A small-molecule ligand and the protein it binds are described below.
Small molecule (SMILES): Nc1ncnc2c1ncn2[C@@H]1O[C@H](CO[P](=O)(O)O[P](=O)(O)S)[C@@H](O)[C@H]1O

Binding-site contacts:
Ligand atom O2B contacts residue GLY62 of chain 1.B at 3.0 Å (h-bond).
Ligand atom O1B contacts residue SER64 of chain 1.B at 2.8 Å (h-bond).
Ligand atom O2B contacts residue SER61 of chain 1.B at 3.2 Å (h-bond).
Ligand atom S3B contacts residue GLY60 of chain 1.B at 3.1 Å (h-bond).
Ligand atom PB contacts residue LYS63 of chain 1.B at 3.5 Å.
Ligand atom C4 contacts residue PHE34 of chain 1.B at 3.5 Å (hydrophobic).
Ligand atom O1A contacts residue SER64 of chain 1.B at 3.5 Å (h-bond).
Ligand atom PA contacts residue GLY62 of chain 1.B at 3.9 Å.
Ligand atom N1 contacts residue PHE34 of chain 1.B at 3.3 Å.
Ligand atom C8 contacts residue PHE34 of chain 1.B at 3.9 Å (hydrophobic).
Ligand atom N9 contacts residue PHE34 of chain 1.B at 3.9 Å.
Ligand atom C2 contacts residue PHE34 of chain 1.B at 3.4 Å (hydrophobic).
Ligand atom N3 contacts residue PHE34 of chain 1.B at 3.5 Å.
Ligand atom C5 contacts residue PHE34 of chain 1.B at 3.6 Å (hydrophobic).
Ligand atom C4' contacts residue VAL39 of chain 1.B at 3.7 Å (hydrophobic).
Ligand atom O3A contacts residue LYS63 of chain 1.B at 3.9 Å.
Ligand atom S3B contacts residue LYS63 of chain 1.B at 3.7 Å.
Ligand atom N7 contacts residue PHE34 of chain 1.B at 3.7 Å.
Ligand atom C5' contacts residue VAL39 of chain 1.B at 3.5 Å (hydrophobic).
Ligand atom O1B contacts residue LYS63 of chain 1.B at 3.4 Å (salt-bridge).
Ligand atom O1A contacts residue GLY62 of chain 1.B at 3.2 Å.
Ligand atom O2B contacts residue GLY60 of chain 1.B at 3.4 Å (h-bond).
Ligand atom O1A contacts residue LYS63 of chain 1.B at 3.7 Å.
Ligand atom O4' contacts residue VAL39 of chain 1.B at 3.1 Å.
Ligand atom O3' contacts residue LEU37 of chain 1.B at 3.8 Å.
Ligand atom C5' contacts residue GLY60 of chain 1.B at 3.7 Å.
Ligand atom O5' contacts residue THR65 of chain 1.B at 3.9 Å.
Ligand atom C6 contacts residue PHE34 of chain 1.B at 3.4 Å (hydrophobic).
Ligand atom PA contacts residue THR65 of chain 1.B at 3.8 Å.
Ligand atom O2A contacts residue SER64 of chain 1.B at 3.7 Å.
Ligand atom PB contacts residue GLY60 of chain 1.B at 3.6 Å.
Ligand atom O2B contacts residue PRO58 of chain 1.B at 3.9 Å.
Ligand atom O2B contacts residue LYS63 of chain 1.B at 2.6 Å (salt-bridge).
Ligand atom O1A contacts residue THR65 of chain 1.B at 2.8 Å (h-bond).
Ligand atom O3A contacts residue GLY62 of chain 1.B at 3.2 Å (h-bond).
Ligand atom O3A contacts residue SER61 of chain 1.B at 3.9 Å.
Ligand atom PB contacts residue GLY62 of chain 1.B at 3.7 Å.
Ligand atom O3A contacts residue GLY60 of chain 1.B at 3.5 Å (h-bond).
Ligand atom S3B contacts residue SER59 of chain 1.B at 3.5 Å.
Ligand atom N6 contacts residue PHE34 of chain 1.B at 3.4 Å.

Sequence of chain 1.B:
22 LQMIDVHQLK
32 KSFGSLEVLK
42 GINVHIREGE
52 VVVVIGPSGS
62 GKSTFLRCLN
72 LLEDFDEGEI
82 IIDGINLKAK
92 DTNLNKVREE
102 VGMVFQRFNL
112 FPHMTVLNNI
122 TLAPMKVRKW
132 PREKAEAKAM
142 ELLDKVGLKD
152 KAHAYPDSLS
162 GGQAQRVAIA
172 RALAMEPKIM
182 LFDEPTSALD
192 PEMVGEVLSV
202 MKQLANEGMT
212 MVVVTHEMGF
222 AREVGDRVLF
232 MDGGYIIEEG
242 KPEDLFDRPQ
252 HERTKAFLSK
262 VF